Binding-site contacts:
Ligand atom N1 contacts residue PRO485 of chain 1.B at 2.8 Å (h-bond).
Ligand atom O3 contacts residue MET487 of chain 1.B at 3.3 Å.
Ligand atom C2 contacts residue PRO485 of chain 1.B at 3.1 Å (hydrophobic).
Ligand atom C13 contacts residue SER720 of chain 1.C at 3.8 Å.
Ligand atom O2 contacts residue PRO485 of chain 1.B at 3.0 Å (h-bond).
Ligand atom C6 contacts residue GLY722 of chain 1.C at 3.7 Å.
Ligand atom O2 contacts residue SER488 of chain 1.B at 3.3 Å (h-bond).
Ligand atom C5 contacts residue LYS484 of chain 1.B at 3.6 Å.
Ligand atom O2 contacts residue PHE486 of chain 1.B at 3.2 Å (h-bond).
Ligand atom C4 contacts residue PRO485 of chain 1.B at 3.7 Å (hydrophobic).
Ligand atom O4 contacts residue ASP751 of chain 1.B at 2.6 Å (salt-bridge).
Ligand atom C12 contacts residue PHE486 of chain 1.B at 3.5 Å (hydrophobic).
Ligand atom S2 contacts residue ASP751 of chain 1.B at 3.9 Å.
Ligand atom N2 contacts residue SER745 of chain 1.B at 3.8 Å.
Ligand atom C14 contacts residue SER720 of chain 1.C at 2.8 Å.
Ligand atom C4 contacts residue PRO485 of chain 1.C at 3.1 Å (hydrophobic).
Ligand atom O1 contacts residue SER720 of chain 1.C at 3.3 Å (h-bond).
Ligand atom O4 contacts residue LEU750 of chain 1.B at 2.8 Å.
Ligand atom C10 contacts residue SER745 of chain 1.B at 3.7 Å.
Ligand atom C7 contacts residue LEU742 of chain 1.B at 3.6 Å (hydrophobic).
Ligand atom C10 contacts residue SER720 of chain 1.C at 3.1 Å.
Ligand atom N3 contacts residue ASP751 of chain 1.B at 2.8 Å (salt-bridge).
Ligand atom C13 contacts residue SER745 of chain 1.B at 3.7 Å.
Ligand atom C4 contacts residue LYS484 of chain 1.B at 3.4 Å.
Ligand atom N2 contacts residue LYS721 of chain 1.C at 3.7 Å.
Ligand atom C3 contacts residue LYS484 of chain 1.B at 3.5 Å.
Ligand atom C9 contacts residue SER720 of chain 1.C at 3.6 Å.
Ligand atom N2 contacts residue SER720 of chain 1.C at 3.0 Å (h-bond).
Ligand atom CL contacts residue SER745 of chain 1.B at 3.8 Å.
Ligand atom C3 contacts residue PRO485 of chain 1.B at 2.9 Å (hydrophobic).
Ligand atom O3 contacts residue PHE486 of chain 1.B at 3.6 Å.
Ligand atom C14 contacts residue SER745 of chain 1.B at 3.0 Å.
Ligand atom S1 contacts residue PRO485 of chain 1.B at 3.5 Å (h-bond).
Ligand atom C7 contacts residue LYS484 of chain 1.B at 3.4 Å.
Ligand atom C11 contacts residue PHE486 of chain 1.B at 2.9 Å (hydrophobic).
Ligand atom O2 contacts residue MET487 of chain 1.B at 3.1 Å.
Ligand atom C5 contacts residue ILE472 of chain 1.C at 3.8 Å (hydrophobic).
Ligand atom S1 contacts residue PHE486 of chain 1.B at 3.8 Å.
Ligand atom C9 contacts residue PHE486 of chain 1.B at 3.4 Å (hydrophobic).
Ligand atom CL contacts residue ASP751 of chain 1.B at 3.8 Å.

The protein below binds the small molecule below.
Small molecule (SMILES): NS(=O)(=O)c1cc2c(cc1Cl)N[C@H]([C@H]1C[C@H]3C=C[C@@H]1C3)NS2(=O)=O

Sequence of chain 1.C:
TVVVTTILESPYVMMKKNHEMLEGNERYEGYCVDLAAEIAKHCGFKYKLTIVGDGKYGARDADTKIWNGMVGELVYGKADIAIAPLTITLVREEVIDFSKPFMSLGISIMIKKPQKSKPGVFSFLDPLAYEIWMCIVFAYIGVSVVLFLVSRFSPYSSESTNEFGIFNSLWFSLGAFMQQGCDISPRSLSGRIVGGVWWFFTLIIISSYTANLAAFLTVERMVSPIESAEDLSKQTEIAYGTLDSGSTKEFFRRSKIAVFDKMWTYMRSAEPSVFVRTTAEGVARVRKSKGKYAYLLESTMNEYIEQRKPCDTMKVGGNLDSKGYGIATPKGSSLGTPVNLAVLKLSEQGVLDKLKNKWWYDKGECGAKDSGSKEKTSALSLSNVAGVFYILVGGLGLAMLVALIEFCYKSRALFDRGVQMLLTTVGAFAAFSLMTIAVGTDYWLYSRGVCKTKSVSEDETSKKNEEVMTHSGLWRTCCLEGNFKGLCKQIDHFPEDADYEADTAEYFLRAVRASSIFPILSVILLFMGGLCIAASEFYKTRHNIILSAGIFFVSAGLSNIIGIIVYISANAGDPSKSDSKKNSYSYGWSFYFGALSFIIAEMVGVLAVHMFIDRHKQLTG

Sequence of chain 1.B:
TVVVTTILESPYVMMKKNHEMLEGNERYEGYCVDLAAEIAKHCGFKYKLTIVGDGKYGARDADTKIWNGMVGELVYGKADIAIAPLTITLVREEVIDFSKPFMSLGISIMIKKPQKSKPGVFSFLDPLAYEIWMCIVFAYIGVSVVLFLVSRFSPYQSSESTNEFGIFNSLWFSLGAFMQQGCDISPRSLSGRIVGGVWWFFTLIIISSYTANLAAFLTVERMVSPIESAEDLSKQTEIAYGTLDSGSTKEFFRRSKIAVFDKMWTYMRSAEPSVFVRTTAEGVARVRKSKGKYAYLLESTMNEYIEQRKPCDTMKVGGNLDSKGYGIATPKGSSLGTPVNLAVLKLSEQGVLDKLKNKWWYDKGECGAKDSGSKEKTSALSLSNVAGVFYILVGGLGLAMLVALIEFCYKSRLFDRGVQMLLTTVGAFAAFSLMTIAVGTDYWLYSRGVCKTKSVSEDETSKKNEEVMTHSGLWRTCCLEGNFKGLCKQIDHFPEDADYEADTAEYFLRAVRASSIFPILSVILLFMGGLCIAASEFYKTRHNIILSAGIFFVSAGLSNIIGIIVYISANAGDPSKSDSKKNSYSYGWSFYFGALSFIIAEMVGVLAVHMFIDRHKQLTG